The small molecule below binds the protein below.
Small molecule (SMILES): O=C(O)[C@H]1O[C@H](O[C@@H]2[C@H](O)[C@@H](O)[C@@H](O)O[C@@H]2C(=O)O)[C@H](O)[C@@H](O)[C@H]1O

Sequence of chain 1.B:
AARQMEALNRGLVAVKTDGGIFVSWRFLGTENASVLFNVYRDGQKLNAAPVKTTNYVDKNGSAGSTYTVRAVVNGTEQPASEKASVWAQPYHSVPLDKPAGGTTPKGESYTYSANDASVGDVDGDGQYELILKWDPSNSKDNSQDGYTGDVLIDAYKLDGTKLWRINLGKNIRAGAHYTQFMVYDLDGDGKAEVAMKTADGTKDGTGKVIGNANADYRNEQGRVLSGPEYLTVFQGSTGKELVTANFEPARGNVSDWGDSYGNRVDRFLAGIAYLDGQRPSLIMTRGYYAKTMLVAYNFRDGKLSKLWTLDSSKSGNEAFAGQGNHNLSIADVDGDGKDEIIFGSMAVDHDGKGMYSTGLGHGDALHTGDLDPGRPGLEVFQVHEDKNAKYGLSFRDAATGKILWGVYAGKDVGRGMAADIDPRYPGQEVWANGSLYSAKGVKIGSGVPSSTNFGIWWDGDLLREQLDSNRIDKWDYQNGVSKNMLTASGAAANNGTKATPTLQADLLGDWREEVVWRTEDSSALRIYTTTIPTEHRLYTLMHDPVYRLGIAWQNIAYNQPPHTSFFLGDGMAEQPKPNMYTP

Binding-site contacts:
Ligand atom C3 contacts residue TYR558 of chain 1.B at 3.7 Å (hydrophobic).
Ligand atom C2 contacts residue ASP364 of chain 1.B at 4.3 Å.
Ligand atom C4 contacts residue TYR558 of chain 1.B at 3.2 Å (hydrophobic).
Ligand atom C6 contacts residue TYR558 of chain 1.B at 3.3 Å (hydrophobic).
Ligand atom O1 contacts residue ASP141 of chain 1.B at 3.8 Å.
Ligand atom O6B contacts residue ASP364 of chain 1.B at 4.5 Å.
Ligand atom O3 contacts residue LYS498 of chain 1.B at 3.8 Å.
Ligand atom O3 contacts residue THR497 of chain 1.B at 3.9 Å.
Ligand atom C6 contacts residue ASP141 of chain 1.B at 4.0 Å.
Ligand atom O6B contacts residue ASP141 of chain 1.B at 4.1 Å.
Ligand atom O3 contacts residue TYR558 of chain 1.B at 4.4 Å.
Ligand atom O4 contacts residue TYR558 of chain 1.B at 4.5 Å.
Ligand atom O4 contacts residue LYS498 of chain 1.B at 4.4 Å.
Ligand atom C4 contacts residue LYS498 of chain 1.B at 4.4 Å.
Ligand atom C1 contacts residue LYS498 of chain 1.B at 3.8 Å.
Ligand atom O6A contacts residue THR497 of chain 1.B at 2.7 Å (h-bond).
Ligand atom O6A contacts residue LYS498 of chain 1.B at 3.8 Å.
Ligand atom C6 contacts residue ARG415 of chain 1.B at 3.3 Å.
Ligand atom O5 contacts residue LYS498 of chain 1.B at 2.7 Å (salt-bridge).
Ligand atom O4 contacts residue GLY414 of chain 1.B at 4.2 Å.
Ligand atom C1 contacts residue ASP364 of chain 1.B at 3.8 Å.
Ligand atom O6B contacts residue HIS326 of chain 1.B at 3.9 Å.
Ligand atom C5 contacts residue THR497 of chain 1.B at 3.8 Å.
Ligand atom C6 contacts residue THR497 of chain 1.B at 3.6 Å.
Ligand atom O6A contacts residue ARG415 of chain 1.B at 2.9 Å (salt-bridge).
Ligand atom O6B contacts residue TYR558 of chain 1.B at 2.6 Å (h-bond).
Ligand atom C5 contacts residue TYR558 of chain 1.B at 3.3 Å (hydrophobic).
Ligand atom C6 contacts residue LYS498 of chain 1.B at 3.3 Å.
Ligand atom C5 contacts residue ASP141 of chain 1.B at 4.0 Å.
Ligand atom C5 contacts residue LYS498 of chain 1.B at 3.6 Å.
Ligand atom O1 contacts residue GLN144 of chain 1.B at 4.0 Å.
Ligand atom O6B contacts residue ARG415 of chain 1.B at 2.6 Å (salt-bridge).
Ligand atom O5 contacts residue ASP364 of chain 1.B at 3.8 Å.
Ligand atom O6B contacts residue LYS498 of chain 1.B at 2.5 Å (salt-bridge).